The protein below binds the small molecule below.
Small molecule (SMILES): [H]/N=C/c1ncccn1

Sequence of chain 2.A:
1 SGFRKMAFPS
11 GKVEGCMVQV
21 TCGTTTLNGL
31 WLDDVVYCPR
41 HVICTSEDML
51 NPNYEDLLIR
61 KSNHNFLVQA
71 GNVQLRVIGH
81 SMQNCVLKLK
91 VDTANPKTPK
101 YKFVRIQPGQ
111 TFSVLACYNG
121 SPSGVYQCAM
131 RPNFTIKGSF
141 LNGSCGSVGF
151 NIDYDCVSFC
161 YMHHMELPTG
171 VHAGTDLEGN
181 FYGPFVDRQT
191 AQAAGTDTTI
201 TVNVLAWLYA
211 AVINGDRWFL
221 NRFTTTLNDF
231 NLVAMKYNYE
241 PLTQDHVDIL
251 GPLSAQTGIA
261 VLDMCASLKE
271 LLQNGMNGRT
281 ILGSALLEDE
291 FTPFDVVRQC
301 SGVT

Binding-site contacts:
Ligand atom C2 contacts residue ASN142 of chain 2.A at 3.3 Å.
Ligand atom C4 contacts residue DMS1 of chain 2.E at 3.8 Å.
Ligand atom C1 contacts residue DMS1 of chain 2.E at 3.5 Å.
Ligand atom N2 contacts residue CYS145 of chain 2.A at 3.1 Å (h-bond).
Ligand atom C2 contacts residue GLY143 of chain 2.A at 4.1 Å.
Ligand atom N1 contacts residue CYS145 of chain 2.A at 4.1 Å.
Ligand atom C3 contacts residue DMS1 of chain 2.E at 4.4 Å.
Ligand atom N contacts residue SER144 of chain 2.A at 3.6 Å (h-bond).
Ligand atom C1 contacts residue ASN142 of chain 2.A at 4.5 Å.
Ligand atom N1 contacts residue GLY143 of chain 2.A at 3.2 Å (h-bond).
Ligand atom C contacts residue DMS1 of chain 2.E at 3.9 Å.
Ligand atom C4 contacts residue CYS145 of chain 2.A at 4.4 Å (hydrophobic).
Ligand atom C contacts residue HIS41 of chain 2.A at 4.0 Å.
Ligand atom N1 contacts residue DMS1 of chain 2.E at 4.1 Å.
Ligand atom N contacts residue ASN142 of chain 2.A at 4.5 Å.
Ligand atom C4 contacts residue ASN142 of chain 2.A at 4.3 Å.
Ligand atom C2 contacts residue DMS1 of chain 2.E at 4.4 Å.
Ligand atom C1 contacts residue HIS41 of chain 2.A at 4.3 Å.
Ligand atom N contacts residue LEU27 of chain 2.A at 3.9 Å.
Ligand atom C contacts residue GLY143 of chain 2.A at 3.9 Å.
Ligand atom N contacts residue GLY143 of chain 2.A at 3.2 Å (h-bond).
Ligand atom C contacts residue SER144 of chain 2.A at 4.3 Å.
Ligand atom C1 contacts residue GLY143 of chain 2.A at 4.0 Å.
Ligand atom N1 contacts residue ASN142 of chain 2.A at 3.6 Å.
Ligand atom N2 contacts residue HIS164 of chain 2.A at 4.5 Å.
Ligand atom C1 contacts residue CYS145 of chain 2.A at 2.9 Å (hydrophobic).
Ligand atom C3 contacts residue ASN142 of chain 2.A at 3.5 Å.
Ligand atom N2 contacts residue DMS1 of chain 2.E at 3.4 Å.
Ligand atom C contacts residue CYS145 of chain 2.A at 1.8 Å (hydrophobic).
Ligand atom N contacts residue CYS145 of chain 2.A at 2.8 Å (h-bond).
Ligand atom N2 contacts residue HIS41 of chain 2.A at 3.9 Å.